A small-molecule ligand and the protein it binds are described below.
Small molecule (SMILES): CC(=O)N[C@@H]1[C@@H](O)[C@H](O)[C@@H](CO)O[C@H]1O

Binding-site contacts:
Ligand atom C1 contacts residue ARG239 of chain 3.A at 4.3 Å.
Ligand atom N2 contacts residue ASN241 of chain 3.A at 2.9 Å (h-bond).
Ligand atom O5 contacts residue GLY237 of chain 3.A at 4.5 Å.
Ligand atom O5 contacts residue ARG239 of chain 3.A at 3.6 Å.
Ligand atom O6 contacts residue VAL283 of chain 3.A at 4.0 Å.
Ligand atom O6 contacts residue LEU246 of chain 3.A at 4.1 Å.
Ligand atom C7 contacts residue GLY237 of chain 3.A at 4.2 Å.
Ligand atom O7 contacts residue GLY237 of chain 3.A at 3.4 Å (h-bond).
Ligand atom O5 contacts residue ASN241 of chain 3.A at 2.4 Å (h-bond).
Ligand atom O3 contacts residue GLY237 of chain 3.A at 3.2 Å (h-bond).
Ligand atom C4 contacts residue GLY237 of chain 3.A at 3.6 Å.
Ligand atom C4 contacts residue LYS238 of chain 3.A at 4.3 Å.
Ligand atom N2 contacts residue GLY237 of chain 3.A at 4.3 Å.
Ligand atom C7 contacts residue ASN241 of chain 3.A at 4.0 Å.
Ligand atom C3 contacts residue ASN241 of chain 3.A at 3.8 Å.
Ligand atom C2 contacts residue ASN241 of chain 3.A at 2.5 Å.
Ligand atom C1 contacts residue ASN241 of chain 3.A at 1.4 Å.
Ligand atom C2 contacts residue GLY237 of chain 3.A at 3.5 Å.
Ligand atom C3 contacts residue GLY237 of chain 3.A at 3.6 Å.
Ligand atom C4 contacts residue ASN241 of chain 3.A at 4.2 Å.
Ligand atom C5 contacts residue ASN241 of chain 3.A at 3.7 Å.
Ligand atom O4 contacts residue LYS238 of chain 3.A at 3.4 Å (salt-bridge).
Ligand atom C6 contacts residue VAL283 of chain 3.A at 3.9 Å (hydrophobic).
Ligand atom O6 contacts residue ASN241 of chain 3.A at 4.1 Å.
Ligand atom O3 contacts residue LYS238 of chain 3.A at 4.5 Å.

Sequence of chain 3.A:
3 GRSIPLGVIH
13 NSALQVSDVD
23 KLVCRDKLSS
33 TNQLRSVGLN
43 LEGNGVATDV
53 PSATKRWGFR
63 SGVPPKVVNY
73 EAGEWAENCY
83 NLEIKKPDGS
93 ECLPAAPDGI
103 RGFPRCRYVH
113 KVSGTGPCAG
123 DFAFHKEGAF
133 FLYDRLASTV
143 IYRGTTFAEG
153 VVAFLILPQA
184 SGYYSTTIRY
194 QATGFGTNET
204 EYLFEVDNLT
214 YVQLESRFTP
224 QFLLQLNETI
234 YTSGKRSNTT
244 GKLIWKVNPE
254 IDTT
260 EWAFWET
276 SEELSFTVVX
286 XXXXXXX